The protein below binds the small molecule below.
Small molecule (SMILES): CC(C)C[C@@H](C=O)NC(=O)[C@H](CCCCN)NC(=O)[C@H](/C=C/C(N)=O)NC(=O)[C@H](CC(N)=O)NC(=O)[C@H](CC(C)C)NC(=O)[C@H](CC(=O)O)NC(=O)[C@H](CCC(=O)O)NC(=O)[C@@H]1CCCN1C(=O)[C@@H](NC(=O)[C@H](C)NC(=O)CN)[C@@H](C)O

Binding-site contacts:
Ligand atom CA contacts residue GLU33 of chain 2.B at 3.4 Å.
Ligand atom O contacts residue SER55 of chain 2.B at 2.7 Å (h-bond).
Ligand atom CD1 contacts residue ASP92 of chain 2.A at 3.2 Å.
Ligand atom C contacts residue TYR32 of chain 2.B at 3.6 Å (hydrophobic).
Ligand atom N contacts residue TYR32 of chain 2.B at 3.5 Å.
Ligand atom CE contacts residue PHE94 of chain 2.A at 3.4 Å (hydrophobic).
Ligand atom C contacts residue TYR49 of chain 2.A at 3.5 Å (hydrophobic).
Ligand atom CG contacts residue ARG50 of chain 2.A at 3.6 Å.
Ligand atom C contacts residue TYR32 of chain 2.B at 3.5 Å (hydrophobic).
Ligand atom C contacts residue GLU33 of chain 2.B at 3.6 Å.
Ligand atom C contacts residue GLU33 of chain 2.B at 3.2 Å.
Ligand atom O contacts residue LYS99 of chain 2.B at 2.9 Å (salt-bridge).
Ligand atom N contacts residue GLU33 of chain 2.B at 2.8 Å (salt-bridge).
Ligand atom CD2 contacts residue HIS52 of chain 2.B at 3.2 Å.
Ligand atom NZ contacts residue GLY50 of chain 2.B at 3.0 Å (h-bond).
Ligand atom CB contacts residue GLU33 of chain 2.B at 3.5 Å.
Ligand atom O contacts residue LYS99 of chain 2.B at 3.2 Å (salt-bridge).
Ligand atom ND2 contacts residue GLU33 of chain 2.B at 2.8 Å (salt-bridge).
Ligand atom CA contacts residue HIS52 of chain 2.B at 3.6 Å.
Ligand atom CD1 contacts residue TYR91 of chain 2.A at 3.3 Å (hydrophobic).
Ligand atom C contacts residue TYR91 of chain 2.A at 3.5 Å (hydrophobic).
Ligand atom NE2 contacts residue PHE94 of chain 2.A at 3.4 Å.
Ligand atom CG contacts residue PHE32 of chain 2.A at 3.5 Å (hydrophobic).
Ligand atom OD2 contacts residue ARG98 of chain 2.B at 3.6 Å (salt-bridge).
Ligand atom CD1 contacts residue PHE32 of chain 2.A at 3.5 Å (hydrophobic).
Ligand atom ND2 contacts residue ASP31 of chain 2.B at 3.5 Å (salt-bridge).
Ligand atom CA contacts residue TYR91 of chain 2.A at 3.6 Å (hydrophobic).
Ligand atom CB contacts residue TYR49 of chain 2.A at 3.3 Å (hydrophobic).
Ligand atom CA contacts residue GLU33 of chain 2.B at 3.6 Å.
Ligand atom CE contacts residue GLU33 of chain 2.B at 3.4 Å.
Ligand atom CB contacts residue ARG50 of chain 2.A at 3.2 Å.
Ligand atom N contacts residue GLU33 of chain 2.B at 2.9 Å (salt-bridge).
Ligand atom N contacts residue TYR49 of chain 2.A at 3.3 Å (h-bond).
Ligand atom O contacts residue TYR32 of chain 2.B at 2.6 Å (h-bond).
Ligand atom CG contacts residue ASP31 of chain 2.B at 3.6 Å.
Ligand atom CD contacts residue TYR32 of chain 2.B at 3.4 Å (hydrophobic).
Ligand atom ND2 contacts residue TYR32 of chain 2.B at 3.4 Å.
Ligand atom CA contacts residue TYR49 of chain 2.A at 3.3 Å (hydrophobic).
Ligand atom O contacts residue ARG50 of chain 2.A at 3.4 Å (salt-bridge).
Ligand atom CA contacts residue TYR32 of chain 2.B at 3.3 Å (hydrophobic).

Sequence of chain 2.B:
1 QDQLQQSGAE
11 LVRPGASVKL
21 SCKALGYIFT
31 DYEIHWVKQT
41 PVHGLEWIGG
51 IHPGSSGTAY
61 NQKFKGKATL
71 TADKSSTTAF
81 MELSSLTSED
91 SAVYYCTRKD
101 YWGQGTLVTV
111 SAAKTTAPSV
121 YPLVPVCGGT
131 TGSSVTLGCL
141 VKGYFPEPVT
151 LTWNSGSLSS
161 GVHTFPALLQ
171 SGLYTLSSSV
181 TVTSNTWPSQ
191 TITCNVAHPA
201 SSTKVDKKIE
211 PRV

Sequence of chain 2.A:
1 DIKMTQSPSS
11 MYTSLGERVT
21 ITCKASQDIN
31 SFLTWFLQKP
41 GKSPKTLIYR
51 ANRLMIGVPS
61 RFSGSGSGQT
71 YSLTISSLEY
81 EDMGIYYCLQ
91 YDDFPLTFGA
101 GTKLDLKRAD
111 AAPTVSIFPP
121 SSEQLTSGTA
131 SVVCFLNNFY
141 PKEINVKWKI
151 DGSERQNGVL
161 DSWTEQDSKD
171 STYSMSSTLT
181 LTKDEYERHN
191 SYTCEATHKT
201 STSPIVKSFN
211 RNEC